Sequence of chain 1.B:
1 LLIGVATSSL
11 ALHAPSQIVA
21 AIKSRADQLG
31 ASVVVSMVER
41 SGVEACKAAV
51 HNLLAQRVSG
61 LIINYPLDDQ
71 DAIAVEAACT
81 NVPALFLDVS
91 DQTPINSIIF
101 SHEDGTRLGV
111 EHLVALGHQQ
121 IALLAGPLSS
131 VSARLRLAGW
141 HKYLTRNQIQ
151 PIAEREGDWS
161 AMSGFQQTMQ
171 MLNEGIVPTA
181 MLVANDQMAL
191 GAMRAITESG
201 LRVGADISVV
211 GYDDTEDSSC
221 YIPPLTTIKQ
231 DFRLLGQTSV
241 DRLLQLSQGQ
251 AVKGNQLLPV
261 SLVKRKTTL

This protein binds this small molecule.
Small molecule (SMILES): C[C@H]1O[C@@H](Oc2ccccc2[N+](=O)[O-])[C@H](O)[C@@H](O)[C@H]1O

Binding-site contacts:
Ligand atom C2 contacts residue ALA14 of chain 1.B at 3.8 Å (hydrophobic).
Ligand atom O3 contacts residue ASP213 of chain 1.B at 2.8 Å (salt-bridge).
Ligand atom N6 contacts residue ASP88 of chain 1.B at 3.5 Å (salt-bridge).
Ligand atom C3A contacts residue GLN230 of chain 1.B at 3.5 Å.
Ligand atom C3 contacts residue ARG136 of chain 1.B at 3.9 Å.
Ligand atom O3 contacts residue ALA14 of chain 1.B at 3.9 Å.
Ligand atom C2A contacts residue GLN230 of chain 1.B at 3.7 Å.
Ligand atom O4 contacts residue PRO15 of chain 1.B at 3.8 Å.
Ligand atom O2 contacts residue ASP213 of chain 1.B at 2.7 Å (salt-bridge).
Ligand atom C6 contacts residue TRP159 of chain 1.B at 3.8 Å (hydrophobic).
Ligand atom C2 contacts residue ARG136 of chain 1.B at 3.6 Å.
Ligand atom O6A contacts residue ASN64 of chain 1.B at 3.5 Å (h-bond).
Ligand atom O4 contacts residue ALA14 of chain 1.B at 3.3 Å.
Ligand atom O6A contacts residue ASP88 of chain 1.B at 3.6 Å.
Ligand atom C6A contacts residue ASP88 of chain 1.B at 3.8 Å.
Ligand atom C1A contacts residue ARG136 of chain 1.B at 3.5 Å.
Ligand atom C4A contacts residue LEU87 of chain 1.B at 3.5 Å (hydrophobic).
Ligand atom C3A contacts residue ARG136 of chain 1.B at 3.4 Å.
Ligand atom C5A contacts residue LEU87 of chain 1.B at 3.2 Å (hydrophobic).
Ligand atom C4 contacts residue TRP159 of chain 1.B at 3.5 Å (hydrophobic).
Ligand atom C4A contacts residue ILE99 of chain 1.B at 3.4 Å (hydrophobic).
Ligand atom O1 contacts residue ARG136 of chain 1.B at 3.7 Å.
Ligand atom C3 contacts residue TRP159 of chain 1.B at 3.5 Å (hydrophobic).
Ligand atom O6B contacts residue ASN64 of chain 1.B at 1.9 Å (h-bond).
Ligand atom C3A contacts residue SER132 of chain 1.B at 3.9 Å.
Ligand atom O6A contacts residue PRO15 of chain 1.B at 3.9 Å.
Ligand atom O3 contacts residue TRP159 of chain 1.B at 3.8 Å.
Ligand atom C3 contacts residue ASP213 of chain 1.B at 3.4 Å.
Ligand atom C2A contacts residue ARG136 of chain 1.B at 2.6 Å.
Ligand atom O2 contacts residue GLN230 of chain 1.B at 3.7 Å.
Ligand atom C3A contacts residue PHE100 of chain 1.B at 3.4 Å (hydrophobic).
Ligand atom C1 contacts residue ARG136 of chain 1.B at 3.7 Å.
Ligand atom N6 contacts residue ASN64 of chain 1.B at 3.1 Å (h-bond).
Ligand atom C5 contacts residue TRP159 of chain 1.B at 3.8 Å (hydrophobic).
Ligand atom O3 contacts residue ASN185 of chain 1.B at 3.2 Å.
Ligand atom O2 contacts residue ARG136 of chain 1.B at 2.6 Å (salt-bridge).
Ligand atom O6B contacts residue ASP88 of chain 1.B at 3.4 Å.
Ligand atom C3A contacts residue ILE99 of chain 1.B at 3.6 Å (hydrophobic).
Ligand atom C4A contacts residue PHE100 of chain 1.B at 3.5 Å (hydrophobic).
Ligand atom C2 contacts residue ASP213 of chain 1.B at 3.1 Å.